Sequence of chain 1.C:
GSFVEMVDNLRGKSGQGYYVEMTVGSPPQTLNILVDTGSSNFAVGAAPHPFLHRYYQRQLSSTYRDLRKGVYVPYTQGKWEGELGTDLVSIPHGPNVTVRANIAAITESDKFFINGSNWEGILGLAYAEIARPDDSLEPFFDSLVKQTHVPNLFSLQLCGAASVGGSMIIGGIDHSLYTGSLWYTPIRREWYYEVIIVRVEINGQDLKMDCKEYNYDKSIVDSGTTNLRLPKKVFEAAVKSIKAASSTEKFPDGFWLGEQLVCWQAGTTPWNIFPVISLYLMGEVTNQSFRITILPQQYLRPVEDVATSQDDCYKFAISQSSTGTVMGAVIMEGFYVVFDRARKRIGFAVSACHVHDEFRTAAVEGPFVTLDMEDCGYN

Binding-site contacts:
Ligand atom OXT contacts residue TYR214 of chain 1.C at 2.9 Å (h-bond).
Ligand atom CB contacts residue GLN89 of chain 1.C at 3.1 Å.
Ligand atom N contacts residue GLN89 of chain 1.C at 3.2 Å (h-bond).
Ligand atom CB contacts residue GLY246 of chain 1.C at 3.4 Å.
Ligand atom ND2 contacts residue ARG251 of chain 1.C at 3.1 Å (salt-bridge).
Ligand atom N contacts residue THR248 of chain 1.C at 3.6 Å.
Ligand atom C16 contacts residue THR88 of chain 1.C at 3.4 Å.
Ligand atom O contacts residue THR248 of chain 1.C at 3.2 Å (h-bond).
Ligand atom C36 contacts residue ASP48 of chain 1.C at 2.7 Å.
Ligand atom O contacts residue THR88 of chain 1.C at 3.7 Å.
Ligand atom O7 contacts residue ASP244 of chain 1.C at 2.9 Å (salt-bridge).
Ligand atom CA contacts residue ASP48 of chain 1.C at 3.6 Å.
Ligand atom CG contacts residue ARG251 of chain 1.C at 3.5 Å.
Ligand atom N contacts residue THR248 of chain 1.C at 3.1 Å (h-bond).
Ligand atom O contacts residue GLY27 of chain 1.C at 3.6 Å.
Ligand atom C contacts residue GLY246 of chain 1.C at 3.3 Å.
Ligand atom CA contacts residue TYR214 of chain 1.C at 3.2 Å (hydrophobic).
Ligand atom CG1 contacts residue ILE126 of chain 1.C at 3.2 Å (hydrophobic).
Ligand atom ND2 contacts residue GLN89 of chain 1.C at 3.2 Å (h-bond).
Ligand atom C5 contacts residue ASP48 of chain 1.C at 3.5 Å.
Ligand atom OE1 contacts residue ARG323 of chain 1.C at 3.5 Å (salt-bridge).
Ligand atom CG1 contacts residue GLN28 of chain 1.C at 3.6 Å.
Ligand atom CG2 contacts residue THR248 of chain 1.C at 2.9 Å.
Ligand atom CB contacts residue GLY27 of chain 1.C at 2.8 Å.
Ligand atom N contacts residue TYR214 of chain 1.C at 3.2 Å (h-bond).
Ligand atom O contacts residue GLN89 of chain 1.C at 3.1 Å (h-bond).
Ligand atom O7 contacts residue ASP48 of chain 1.C at 2.7 Å (salt-bridge).
Ligand atom OD1 contacts residue THR247 of chain 1.C at 3.4 Å.
Ligand atom O contacts residue TYR87 of chain 1.C at 3.2 Å.
Ligand atom N contacts residue GLY246 of chain 1.C at 3.6 Å.
Ligand atom C45 contacts residue ASP48 of chain 1.C at 3.6 Å.
Ligand atom OD1 contacts residue ARG251 of chain 1.C at 3.5 Å.
Ligand atom O contacts residue PRO86 of chain 1.C at 3.1 Å (h-bond).
Ligand atom C contacts residue TYR214 of chain 1.C at 3.1 Å (hydrophobic).
Ligand atom O contacts residue GLY246 of chain 1.C at 3.1 Å (h-bond).
Ligand atom CG2 contacts residue GLY246 of chain 1.C at 2.8 Å.
Ligand atom O contacts residue THR247 of chain 1.C at 3.2 Å.
Ligand atom C contacts residue GLY27 of chain 1.C at 3.6 Å.
Ligand atom CB contacts residue TYR214 of chain 1.C at 3.0 Å (hydrophobic).
Ligand atom O contacts residue THR88 of chain 1.C at 2.8 Å (h-bond).

This protein binds this small molecule.
Small molecule (SMILES): CC(C)C[C@H](NC(=O)[C@H](CC(N)=O)NC(=O)[C@@H](NC(=O)[C@@H](N)CCC(=O)O)C(C)C)[C@@H](O)[C@@H]1CCC[C@H]1C(=O)N[C@@H](C)C(=O)O